A small-molecule ligand and the protein it binds are described below.
Small molecule (SMILES): Cc1c(Cc2ccccc2)c(=O)oc2cc(OS(C)(=O)=O)ccc12

Sequence of chain 2.A:
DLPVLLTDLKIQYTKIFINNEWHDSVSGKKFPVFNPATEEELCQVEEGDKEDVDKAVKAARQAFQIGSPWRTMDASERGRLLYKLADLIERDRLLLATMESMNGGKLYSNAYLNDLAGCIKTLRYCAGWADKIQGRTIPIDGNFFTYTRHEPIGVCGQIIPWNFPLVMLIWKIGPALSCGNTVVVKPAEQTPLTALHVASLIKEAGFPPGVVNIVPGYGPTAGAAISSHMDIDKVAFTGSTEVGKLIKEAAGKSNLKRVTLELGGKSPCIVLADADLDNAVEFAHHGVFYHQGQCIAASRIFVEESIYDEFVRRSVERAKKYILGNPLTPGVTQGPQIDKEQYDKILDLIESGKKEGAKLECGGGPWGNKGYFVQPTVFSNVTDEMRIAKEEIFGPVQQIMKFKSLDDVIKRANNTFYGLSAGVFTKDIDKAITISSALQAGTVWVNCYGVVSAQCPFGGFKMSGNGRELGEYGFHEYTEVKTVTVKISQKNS

Binding-site contacts:
Ligand atom C1 contacts residue TYR297 of chain 2.A at 3.5 Å (hydrophobic).
Ligand atom C15 contacts residue HIS293 of chain 2.A at 3.8 Å.
Ligand atom C21 contacts residue TRP178 of chain 2.A at 3.6 Å (hydrophobic).
Ligand atom C5 contacts residue TYR297 of chain 2.A at 3.6 Å (hydrophobic).
Ligand atom C2 contacts residue CYS302 of chain 2.A at 3.8 Å (hydrophobic).
Ligand atom O17 contacts residue CSO303 of chain 2.A at 2.3 Å (h-bond).
Ligand atom O17 contacts residue ILE304 of chain 2.A at 3.6 Å.
Ligand atom C18 contacts residue PHE171 of chain 2.A at 3.7 Å (hydrophobic).
Ligand atom C8 contacts residue PHE171 of chain 2.A at 3.8 Å (hydrophobic).
Ligand atom C15 contacts residue TYR457 of chain 2.A at 3.7 Å (hydrophobic).
Ligand atom O17 contacts residue CYS302 of chain 2.A at 3.4 Å.
Ligand atom C8 contacts residue CYS302 of chain 2.A at 3.6 Å (hydrophobic).
Ligand atom O7 contacts residue CYS302 of chain 2.A at 3.1 Å (h-bond).
Ligand atom C22 contacts residue TRP178 of chain 2.A at 3.6 Å (hydrophobic).
Ligand atom O14 contacts residue TYR457 of chain 2.A at 3.2 Å (h-bond).
Ligand atom C8 contacts residue ILE304 of chain 2.A at 3.9 Å (hydrophobic).
Ligand atom C15 contacts residue GLY458 of chain 2.A at 3.3 Å.
Ligand atom C10 contacts residue PHE171 of chain 2.A at 3.9 Å (hydrophobic).
Ligand atom O7 contacts residue ILE304 of chain 2.A at 3.6 Å.
Ligand atom C20 contacts residue MET175 of chain 2.A at 3.4 Å (hydrophobic).
Ligand atom C24 contacts residue CSO303 of chain 2.A at 3.6 Å.
Ligand atom C21 contacts residue VAL460 of chain 2.A at 3.5 Å (hydrophobic).
Ligand atom C8 contacts residue CSO303 of chain 2.A at 3.5 Å.
Ligand atom C4 contacts residue TYR297 of chain 2.A at 3.7 Å (hydrophobic).
Ligand atom O14 contacts residue GLY458 of chain 2.A at 3.6 Å.
Ligand atom O11 contacts residue TYR297 of chain 2.A at 3.2 Å.
Ligand atom O11 contacts residue HIS293 of chain 2.A at 3.9 Å.
Ligand atom O13 contacts residue GLY294 of chain 2.A at 3.4 Å (h-bond).
Ligand atom C23 contacts residue PHE466 of chain 2.A at 3.4 Å (hydrophobic).
Ligand atom C22 contacts residue PHE466 of chain 2.A at 3.9 Å (hydrophobic).
Ligand atom C21 contacts residue MET175 of chain 2.A at 3.4 Å (hydrophobic).
Ligand atom C9 contacts residue PHE171 of chain 2.A at 3.6 Å (hydrophobic).
Ligand atom C15 contacts residue GLY294 of chain 2.A at 3.4 Å.
Ligand atom C23 contacts residue VAL460 of chain 2.A at 3.9 Å (hydrophobic).
Ligand atom C6 contacts residue TYR297 of chain 2.A at 3.4 Å (hydrophobic).
Ligand atom C22 contacts residue VAL460 of chain 2.A at 3.5 Å (hydrophobic).
Ligand atom C2 contacts residue TYR297 of chain 2.A at 3.8 Å (hydrophobic).
Ligand atom O13 contacts residue HIS293 of chain 2.A at 3.0 Å.
Ligand atom O17 contacts residue PHE171 of chain 2.A at 3.9 Å.
Ligand atom S12 contacts residue HIS293 of chain 2.A at 3.8 Å.